Binding-site contacts:
Ligand atom CA contacts residue VAL4 of chain 14.E at 3.5 Å (hydrophobic).
Ligand atom CD contacts residue VAL4 of chain 14.E at 3.8 Å (hydrophobic).
Ligand atom CB contacts residue VAL4 of chain 14.E at 4.0 Å (hydrophobic).
Ligand atom OE1 contacts residue VAL4 of chain 14.E at 3.3 Å (h-bond).
Ligand atom CB contacts residue GLN3 of chain 14.E at 4.1 Å.
Ligand atom C contacts residue VAL4 of chain 14.E at 4.5 Å (hydrophobic).
Ligand atom N contacts residue VAL4 of chain 14.E at 4.1 Å.
Ligand atom CA contacts residue GLN3 of chain 14.E at 4.3 Å.
Ligand atom CB contacts residue ALA2 of chain 14.E at 4.0 Å (hydrophobic).
Ligand atom N contacts residue ALA2 of chain 14.E at 4.3 Å.
Ligand atom OG contacts residue GLN3 of chain 14.E at 3.3 Å (h-bond).
Ligand atom CG2 contacts residue VAL4 of chain 14.E at 3.4 Å (hydrophobic).
Ligand atom CB contacts residue ALA2 of chain 14.E at 3.5 Å (hydrophobic).
Ligand atom O contacts residue VAL4 of chain 14.E at 4.4 Å.
Ligand atom CB contacts residue GLN3 of chain 14.E at 3.6 Å.
Ligand atom C contacts residue GLN3 of chain 14.E at 3.8 Å.
Ligand atom C contacts residue VAL4 of chain 14.E at 3.5 Å (hydrophobic).
Ligand atom N contacts residue GLN3 of chain 14.E at 4.5 Å.
Ligand atom CA contacts residue ALA2 of chain 14.E at 3.4 Å (hydrophobic).
Ligand atom CG2 contacts residue ALA2 of chain 14.E at 4.3 Å (hydrophobic).
Ligand atom N contacts residue VAL4 of chain 14.E at 3.0 Å (h-bond).
Ligand atom O contacts residue GLN3 of chain 14.E at 3.0 Å (h-bond).
Ligand atom CB contacts residue VAL4 of chain 14.E at 4.2 Å (hydrophobic).
Ligand atom CA contacts residue ALA2 of chain 14.E at 3.8 Å (hydrophobic).
Ligand atom O contacts residue VAL4 of chain 14.E at 4.2 Å.
Ligand atom C contacts residue VAL4 of chain 14.E at 4.4 Å (hydrophobic).
Ligand atom OE2 contacts residue VAL4 of chain 14.E at 3.6 Å.
Ligand atom N contacts residue ALA2 of chain 14.E at 2.8 Å (h-bond).
Ligand atom CA contacts residue VAL4 of chain 14.E at 4.0 Å (hydrophobic).
Ligand atom C contacts residue ALA2 of chain 14.E at 3.6 Å (hydrophobic).
Ligand atom CG2 contacts residue SER5 of chain 14.E at 3.2 Å.
Ligand atom C contacts residue ALA2 of chain 14.E at 4.2 Å (hydrophobic).
Ligand atom CG1 contacts residue GLN3 of chain 14.E at 3.0 Å.
Ligand atom CG2 contacts residue GLN3 of chain 14.E at 3.9 Å.

Sequence of chain 14.E:
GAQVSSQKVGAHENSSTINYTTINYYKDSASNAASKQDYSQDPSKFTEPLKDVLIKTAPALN

A protein and the small-molecule ligand that binds it are described below.
Small molecule (SMILES): CC[C@H](C)[C@H](N)C(=O)N[C@@H](CO)C(=O)N[C@@H](CCC(=O)O)C(=O)N[C@H](C=O)C(C)C